This small molecule binds to this protein.
Small molecule (SMILES): Oc1ccc(CNCc2cccs2)cc1

Sequence of chain 1.A:
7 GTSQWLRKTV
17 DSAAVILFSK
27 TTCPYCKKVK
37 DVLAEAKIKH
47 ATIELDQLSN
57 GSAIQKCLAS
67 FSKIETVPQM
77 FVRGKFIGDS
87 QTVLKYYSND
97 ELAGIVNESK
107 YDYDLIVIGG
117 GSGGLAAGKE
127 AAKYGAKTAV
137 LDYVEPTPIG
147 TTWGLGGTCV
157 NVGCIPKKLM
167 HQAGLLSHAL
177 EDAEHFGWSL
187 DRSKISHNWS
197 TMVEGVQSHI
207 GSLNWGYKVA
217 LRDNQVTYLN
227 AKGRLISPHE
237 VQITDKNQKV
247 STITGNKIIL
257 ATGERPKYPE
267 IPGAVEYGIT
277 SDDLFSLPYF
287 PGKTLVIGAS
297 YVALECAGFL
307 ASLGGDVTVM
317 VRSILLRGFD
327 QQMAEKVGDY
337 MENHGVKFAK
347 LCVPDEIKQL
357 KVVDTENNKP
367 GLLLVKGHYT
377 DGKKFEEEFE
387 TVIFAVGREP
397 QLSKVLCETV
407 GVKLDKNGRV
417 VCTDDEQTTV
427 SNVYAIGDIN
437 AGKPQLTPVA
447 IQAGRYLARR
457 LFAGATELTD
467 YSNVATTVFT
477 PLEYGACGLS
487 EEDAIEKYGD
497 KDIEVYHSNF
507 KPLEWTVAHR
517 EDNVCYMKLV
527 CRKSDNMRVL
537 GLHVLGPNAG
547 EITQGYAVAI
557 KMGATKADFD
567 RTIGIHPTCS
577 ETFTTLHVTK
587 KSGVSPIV

Binding-site contacts:
Ligand atom O15 contacts residue GLU547 of chain 1.A at 3.6 Å (salt-bridge).
Ligand atom C09 contacts residue GLU510 of chain 1.B at 3.8 Å.
Ligand atom C13 contacts residue GLU510 of chain 1.B at 4.2 Å.
Ligand atom C13 contacts residue ASN544 of chain 1.B at 3.3 Å.
Ligand atom C02 contacts residue HIS174 of chain 1.B at 3.8 Å.
Ligand atom S04 contacts residue LEU171 of chain 1.B at 3.7 Å.
Ligand atom S04 contacts residue TRP511 of chain 1.B at 4.1 Å.
Ligand atom C12 contacts residue GLU510 of chain 1.B at 3.5 Å.
Ligand atom C03 contacts residue TRP511 of chain 1.B at 3.8 Å (hydrophobic).
Ligand atom C11 contacts residue CYS575 of chain 1.B at 4.2 Å (hydrophobic).
Ligand atom C11 contacts residue PRO543 of chain 1.B at 3.8 Å (hydrophobic).
Ligand atom C05 contacts residue PRO477 of chain 1.B at 3.9 Å (hydrophobic).
Ligand atom C11 contacts residue ASN544 of chain 1.B at 4.3 Å.
Ligand atom O15 contacts residue GLU510 of chain 1.B at 3.8 Å.
Ligand atom C11 contacts residue PRO508 of chain 1.B at 3.6 Å (hydrophobic).
Ligand atom C01 contacts residue ARG516 of chain 1.B at 3.2 Å.
Ligand atom C11 contacts residue GLU510 of chain 1.B at 3.0 Å.
Ligand atom O15 contacts residue ASN544 of chain 1.B at 3.3 Å (h-bond).
Ligand atom C10 contacts residue PRO508 of chain 1.B at 3.7 Å (hydrophobic).
Ligand atom C03 contacts residue HIS174 of chain 1.B at 4.4 Å.
Ligand atom C12 contacts residue ASN544 of chain 1.B at 3.4 Å.
Ligand atom C08 contacts residue TRP511 of chain 1.B at 3.9 Å (hydrophobic).
Ligand atom C01 contacts residue HIS174 of chain 1.B at 3.7 Å.
Ligand atom C05 contacts residue TYR336 of chain 1.B at 4.0 Å (hydrophobic).
Ligand atom C02 contacts residue ARG516 of chain 1.B at 3.4 Å.
Ligand atom C01 contacts residue TYR336 of chain 1.B at 3.8 Å (hydrophobic).
Ligand atom C02 contacts residue TRP511 of chain 1.B at 3.8 Å (hydrophobic).
Ligand atom C05 contacts residue TRP511 of chain 1.B at 3.8 Å (hydrophobic).
Ligand atom N07 contacts residue TRP511 of chain 1.B at 2.8 Å (h-bond).
Ligand atom C10 contacts residue GLU510 of chain 1.B at 3.5 Å.
Ligand atom C06 contacts residue TRP511 of chain 1.B at 3.9 Å (hydrophobic).
Ligand atom C14 contacts residue GLU510 of chain 1.B at 4.1 Å.
Ligand atom C10 contacts residue TRP511 of chain 1.B at 3.9 Å (hydrophobic).
Ligand atom C10 contacts residue PRO543 of chain 1.B at 3.8 Å (hydrophobic).
Ligand atom O15 contacts residue CYS575 of chain 1.B at 4.3 Å.
Ligand atom C14 contacts residue ASN544 of chain 1.B at 4.2 Å.
Ligand atom C01 contacts residue TRP511 of chain 1.B at 3.8 Å (hydrophobic).
Ligand atom C08 contacts residue GLU510 of chain 1.B at 4.0 Å.
Ligand atom S04 contacts residue PRO543 of chain 1.B at 4.1 Å.
Ligand atom C05 contacts residue HIS174 of chain 1.B at 4.1 Å.

Sequence of chain 1.B:
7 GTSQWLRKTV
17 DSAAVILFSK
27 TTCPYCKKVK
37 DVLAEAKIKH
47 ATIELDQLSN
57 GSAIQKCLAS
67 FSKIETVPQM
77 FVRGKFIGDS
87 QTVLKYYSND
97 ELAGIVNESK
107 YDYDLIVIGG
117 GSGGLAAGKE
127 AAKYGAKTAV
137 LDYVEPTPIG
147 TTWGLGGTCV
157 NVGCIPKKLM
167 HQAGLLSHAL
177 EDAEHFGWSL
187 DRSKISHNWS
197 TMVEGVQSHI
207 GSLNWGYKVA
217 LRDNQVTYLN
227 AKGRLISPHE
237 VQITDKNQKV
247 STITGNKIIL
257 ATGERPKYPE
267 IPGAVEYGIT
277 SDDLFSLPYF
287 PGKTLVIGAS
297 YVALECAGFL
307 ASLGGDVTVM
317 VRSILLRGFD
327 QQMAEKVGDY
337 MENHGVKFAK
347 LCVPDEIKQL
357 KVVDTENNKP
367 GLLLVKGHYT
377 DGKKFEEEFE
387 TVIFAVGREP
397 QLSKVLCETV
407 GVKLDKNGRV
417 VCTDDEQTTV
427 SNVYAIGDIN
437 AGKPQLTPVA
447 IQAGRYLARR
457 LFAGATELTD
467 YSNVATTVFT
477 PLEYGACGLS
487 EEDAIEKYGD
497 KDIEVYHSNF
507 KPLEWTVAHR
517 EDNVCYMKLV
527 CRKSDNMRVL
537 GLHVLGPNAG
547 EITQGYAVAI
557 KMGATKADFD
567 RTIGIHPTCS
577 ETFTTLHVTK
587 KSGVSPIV